Sequence of chain 1.D:
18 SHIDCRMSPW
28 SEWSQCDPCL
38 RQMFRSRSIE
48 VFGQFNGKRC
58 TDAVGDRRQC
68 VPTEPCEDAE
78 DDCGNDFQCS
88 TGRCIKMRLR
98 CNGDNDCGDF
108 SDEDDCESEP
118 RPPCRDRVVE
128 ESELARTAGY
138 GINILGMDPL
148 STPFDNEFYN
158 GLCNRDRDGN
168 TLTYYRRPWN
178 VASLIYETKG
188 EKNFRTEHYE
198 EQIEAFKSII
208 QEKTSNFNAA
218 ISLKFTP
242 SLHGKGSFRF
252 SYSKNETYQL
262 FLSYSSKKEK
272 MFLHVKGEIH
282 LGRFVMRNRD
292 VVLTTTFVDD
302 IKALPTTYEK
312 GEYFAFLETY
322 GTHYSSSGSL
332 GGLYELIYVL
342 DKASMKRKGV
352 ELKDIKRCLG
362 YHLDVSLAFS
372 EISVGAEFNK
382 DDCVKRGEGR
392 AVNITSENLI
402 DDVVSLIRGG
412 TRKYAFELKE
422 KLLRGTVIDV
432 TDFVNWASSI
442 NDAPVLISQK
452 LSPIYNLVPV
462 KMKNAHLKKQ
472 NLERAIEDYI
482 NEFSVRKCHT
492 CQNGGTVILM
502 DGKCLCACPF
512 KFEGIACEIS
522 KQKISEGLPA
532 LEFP

Binding-site contacts:
Ligand atom C2 contacts residue ASN215 of chain 1.D at 2.5 Å.
Ligand atom C5 contacts residue ASN215 of chain 1.D at 3.6 Å.
Ligand atom C7 contacts residue ASN215 of chain 1.D at 2.9 Å.
Ligand atom C2 contacts residue ASN213 of chain 1.D at 4.2 Å.
Ligand atom C1 contacts residue ASN380 of chain 1.C at 3.8 Å.
Ligand atom C7 contacts residue TYR253 of chain 1.D at 3.8 Å (hydrophobic).
Ligand atom O5 contacts residue ASN380 of chain 1.C at 3.5 Å (h-bond).
Ligand atom N2 contacts residue ASN213 of chain 1.D at 3.6 Å.
Ligand atom N2 contacts residue TYR253 of chain 1.D at 4.2 Å.
Ligand atom O3 contacts residue ASN213 of chain 1.D at 3.2 Å.
Ligand atom C1 contacts residue ASN215 of chain 1.D at 1.4 Å.
Ligand atom C7 contacts residue SER252 of chain 1.D at 3.7 Å.
Ligand atom C4 contacts residue ASN215 of chain 1.D at 4.2 Å.
Ligand atom C3 contacts residue ASN213 of chain 1.D at 4.3 Å.
Ligand atom C3 contacts residue ASN215 of chain 1.D at 3.8 Å.
Ligand atom O7 contacts residue ASN215 of chain 1.D at 3.4 Å (h-bond).
Ligand atom N2 contacts residue ASN215 of chain 1.D at 3.0 Å (h-bond).
Ligand atom N2 contacts residue PHE214 of chain 1.D at 3.8 Å.
Ligand atom O7 contacts residue ASN213 of chain 1.D at 4.3 Å.
Ligand atom C8 contacts residue ASN215 of chain 1.D at 3.3 Å.
Ligand atom O5 contacts residue ASN215 of chain 1.D at 2.3 Å (h-bond).
Ligand atom C8 contacts residue SER252 of chain 1.D at 4.0 Å.
Ligand atom O6 contacts residue ASN380 of chain 1.C at 4.4 Å.
Ligand atom O7 contacts residue PHE214 of chain 1.D at 3.4 Å (h-bond).
Ligand atom O7 contacts residue TYR253 of chain 1.D at 2.8 Å (h-bond).
Ligand atom C7 contacts residue PHE214 of chain 1.D at 3.9 Å (hydrophobic).
Ligand atom C7 contacts residue ASN213 of chain 1.D at 4.3 Å.
Ligand atom O7 contacts residue SER252 of chain 1.D at 2.8 Å (h-bond).

Sequence of chain 1.C:
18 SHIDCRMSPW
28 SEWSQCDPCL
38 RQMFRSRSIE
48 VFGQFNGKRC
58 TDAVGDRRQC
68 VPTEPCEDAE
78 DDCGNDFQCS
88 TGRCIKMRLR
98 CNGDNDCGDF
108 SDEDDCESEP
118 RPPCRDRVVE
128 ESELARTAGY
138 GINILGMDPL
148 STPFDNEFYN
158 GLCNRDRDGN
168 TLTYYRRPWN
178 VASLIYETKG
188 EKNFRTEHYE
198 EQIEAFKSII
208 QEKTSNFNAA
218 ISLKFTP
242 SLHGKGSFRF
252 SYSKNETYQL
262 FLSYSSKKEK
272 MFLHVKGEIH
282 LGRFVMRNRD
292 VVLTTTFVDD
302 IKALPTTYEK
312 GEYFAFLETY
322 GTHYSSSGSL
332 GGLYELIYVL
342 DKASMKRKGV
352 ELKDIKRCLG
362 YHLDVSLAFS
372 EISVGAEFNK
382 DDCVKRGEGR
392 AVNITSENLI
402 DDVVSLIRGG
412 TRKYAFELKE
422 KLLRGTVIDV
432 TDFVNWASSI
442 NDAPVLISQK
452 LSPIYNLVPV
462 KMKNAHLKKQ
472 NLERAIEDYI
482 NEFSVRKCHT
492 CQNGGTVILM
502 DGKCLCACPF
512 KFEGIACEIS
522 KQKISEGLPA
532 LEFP

This protein binds this small molecule.
Small molecule (SMILES): CC(=O)N[C@@H]1[C@@H](O)[C@H](O)[C@@H](CO)O[C@H]1O